The protein below binds the small molecule below.
Small molecule (SMILES): CCC(CO)(CO)CO

Binding-site contacts:
Ligand atom O1 contacts residue ARG257 of chain 1.A at 4.2 Å.
Ligand atom O2 contacts residue GLN250 of chain 1.A at 3.5 Å (h-bond).
Ligand atom O contacts residue ARG257 of chain 1.A at 2.8 Å (salt-bridge).
Ligand atom C3 contacts residue GLU6 of chain 1.A at 3.6 Å.
Ligand atom C4 contacts residue ARG257 of chain 1.A at 4.3 Å.
Ligand atom C contacts residue LEU253 of chain 1.A at 4.5 Å (hydrophobic).
Ligand atom C3 contacts residue ARG257 of chain 1.A at 4.0 Å.
Ligand atom C5 contacts residue GLN250 of chain 1.A at 3.9 Å.
Ligand atom C contacts residue GLU6 of chain 1.A at 2.6 Å.
Ligand atom C1 contacts residue GLU6 of chain 1.A at 3.5 Å.
Ligand atom O contacts residue GLU6 of chain 1.A at 2.6 Å (salt-bridge).
Ligand atom O contacts residue LEU253 of chain 1.A at 4.1 Å.
Ligand atom C2 contacts residue GLU6 of chain 1.A at 4.3 Å.
Ligand atom C3 contacts residue GLN250 of chain 1.A at 4.4 Å.
Ligand atom C3 contacts residue LEU253 of chain 1.A at 3.6 Å (hydrophobic).
Ligand atom O1 contacts residue ALA254 of chain 1.A at 3.8 Å.
Ligand atom C3 contacts residue ALA254 of chain 1.A at 3.9 Å (hydrophobic).

Sequence of chain 1.A:
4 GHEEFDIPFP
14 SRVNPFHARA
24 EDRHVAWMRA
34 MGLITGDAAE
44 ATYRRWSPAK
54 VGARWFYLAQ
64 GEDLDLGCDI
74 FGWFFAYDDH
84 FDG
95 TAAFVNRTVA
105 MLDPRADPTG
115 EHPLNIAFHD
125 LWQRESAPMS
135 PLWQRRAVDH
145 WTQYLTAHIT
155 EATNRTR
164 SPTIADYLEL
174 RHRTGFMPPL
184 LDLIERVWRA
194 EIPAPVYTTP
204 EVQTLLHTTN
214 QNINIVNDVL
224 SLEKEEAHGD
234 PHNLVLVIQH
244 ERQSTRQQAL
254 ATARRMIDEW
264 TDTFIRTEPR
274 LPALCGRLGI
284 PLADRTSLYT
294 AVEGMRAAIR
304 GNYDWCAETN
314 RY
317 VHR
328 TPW